Sequence of chain 1.A:
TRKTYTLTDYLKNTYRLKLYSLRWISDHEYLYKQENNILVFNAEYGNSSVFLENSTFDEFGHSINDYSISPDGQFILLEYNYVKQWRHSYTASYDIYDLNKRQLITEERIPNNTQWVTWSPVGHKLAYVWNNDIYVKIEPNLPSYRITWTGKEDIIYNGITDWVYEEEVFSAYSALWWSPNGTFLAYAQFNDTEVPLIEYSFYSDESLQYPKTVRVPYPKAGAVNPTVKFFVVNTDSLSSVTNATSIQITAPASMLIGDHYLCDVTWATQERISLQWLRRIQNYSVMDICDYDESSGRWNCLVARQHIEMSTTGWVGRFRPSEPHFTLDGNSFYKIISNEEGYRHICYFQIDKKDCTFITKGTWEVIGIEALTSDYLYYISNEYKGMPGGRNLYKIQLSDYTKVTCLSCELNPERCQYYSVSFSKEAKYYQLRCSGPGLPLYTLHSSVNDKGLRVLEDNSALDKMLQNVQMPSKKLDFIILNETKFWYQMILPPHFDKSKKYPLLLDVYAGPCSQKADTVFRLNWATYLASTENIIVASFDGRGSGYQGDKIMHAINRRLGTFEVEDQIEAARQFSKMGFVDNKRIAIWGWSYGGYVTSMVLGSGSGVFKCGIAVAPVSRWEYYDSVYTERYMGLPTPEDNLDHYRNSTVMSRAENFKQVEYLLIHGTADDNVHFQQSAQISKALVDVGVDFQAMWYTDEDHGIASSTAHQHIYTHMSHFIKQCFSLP

Binding-site contacts:
Ligand atom O6 contacts residue THR193 of chain 1.A at 3.6 Å.
Ligand atom O5 contacts residue THR193 of chain 1.A at 3.6 Å.
Ligand atom C1 contacts residue THR193 of chain 1.A at 3.4 Å.
Ligand atom C1 contacts residue ASN191 of chain 1.A at 1.4 Å.
Ligand atom C8 contacts residue THR150 of chain 1.A at 4.2 Å.
Ligand atom C2 contacts residue ILE156 of chain 1.A at 4.3 Å (hydrophobic).
Ligand atom C2 contacts residue ASN191 of chain 1.A at 2.4 Å.
Ligand atom O5 contacts residue ASN191 of chain 1.A at 2.3 Å (h-bond).
Ligand atom C3 contacts residue ASN191 of chain 1.A at 3.8 Å.
Ligand atom O7 contacts residue ASN191 of chain 1.A at 3.4 Å (h-bond).
Ligand atom O6 contacts residue GLU194 of chain 1.A at 3.0 Å (salt-bridge).
Ligand atom C1 contacts residue ILE156 of chain 1.A at 4.0 Å (hydrophobic).
Ligand atom O7 contacts residue ILE156 of chain 1.A at 4.4 Å.
Ligand atom C5 contacts residue THR193 of chain 1.A at 3.8 Å.
Ligand atom C8 contacts residue ILE156 of chain 1.A at 3.7 Å (hydrophobic).
Ligand atom C6 contacts residue THR193 of chain 1.A at 4.4 Å.
Ligand atom C4 contacts residue ASN191 of chain 1.A at 4.2 Å.
Ligand atom C5 contacts residue ASN191 of chain 1.A at 3.6 Å.
Ligand atom N2 contacts residue ILE156 of chain 1.A at 3.5 Å.
Ligand atom O7 contacts residue GLN189 of chain 1.A at 4.1 Å.
Ligand atom C7 contacts residue ASN191 of chain 1.A at 3.4 Å.
Ligand atom C7 contacts residue ILE156 of chain 1.A at 3.6 Å (hydrophobic).
Ligand atom C6 contacts residue GLU194 of chain 1.A at 4.0 Å.
Ligand atom O7 contacts residue LYS229 of chain 1.A at 4.3 Å.
Ligand atom N2 contacts residue ASN191 of chain 1.A at 2.9 Å (h-bond).

The small molecule below binds the protein below.
Small molecule (SMILES): CC(=O)N[C@H]1[C@@H](O[C@H]2[C@H](O)[C@@H](NC(C)=O)CO[C@@H]2CO)O[C@H](CO)[C@@H](O)[C@@H]1O